A small-molecule ligand and the protein it binds are described below.
Small molecule (SMILES): CCC[C@@H](C)C1(CC)C(=O)NC(=S)NC1=O

Sequence of chain 8.A:
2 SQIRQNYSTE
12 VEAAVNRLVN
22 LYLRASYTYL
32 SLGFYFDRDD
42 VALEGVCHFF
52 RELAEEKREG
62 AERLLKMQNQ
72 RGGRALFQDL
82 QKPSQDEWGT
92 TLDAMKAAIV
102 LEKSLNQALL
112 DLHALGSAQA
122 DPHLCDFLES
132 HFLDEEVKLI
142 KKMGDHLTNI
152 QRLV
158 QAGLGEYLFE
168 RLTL

Binding-site contacts:
Ligand atom C18 contacts residue EDP1 of chain 8.B at 1.7 Å.
Ligand atom N5 contacts residue SER27 of chain 8.A at 2.8 Å (h-bond).
Ligand atom C1 contacts residue EDP1 of chain 8.B at 0.8 Å.
Ligand atom C18 contacts residue ARG59 of chain 8.A at 3.9 Å.
Ligand atom C14 contacts residue EDP1 of chain 8.B at 0.8 Å.
Ligand atom C15 contacts residue ARG59 of chain 8.A at 2.8 Å.
Ligand atom C16 contacts residue SER27 of chain 18.A at 2.8 Å.
Ligand atom C13 contacts residue TYR28 of chain 18.A at 3.7 Å (hydrophobic).
Ligand atom O8 contacts residue LEU24 of chain 18.A at 3.6 Å.
Ligand atom C4 contacts residue ARG59 of chain 18.A at 4.0 Å.
Ligand atom C2 contacts residue EDP1 of chain 8.B at 0.9 Å.
Ligand atom S9 contacts residue EDP1 of chain 8.B at 0.5 Å.
Ligand atom C12 contacts residue LEU81 of chain 18.A at 4.0 Å (hydrophobic).
Ligand atom O8 contacts residue SER27 of chain 18.A at 3.2 Å (h-bond).
Ligand atom S9 contacts residue SER27 of chain 8.A at 3.6 Å.
Ligand atom C15 contacts residue LEU24 of chain 8.A at 4.1 Å (hydrophobic).
Ligand atom O7 contacts residue EDP1 of chain 8.B at 0.7 Å (h-bond).
Ligand atom C16 contacts residue EDP1 of chain 8.B at 0.8 Å.
Ligand atom C13 contacts residue EDP1 of chain 8.B at 2.7 Å.
Ligand atom C17 contacts residue EDP1 of chain 8.B at 0.5 Å.
Ligand atom C6 contacts residue SER27 of chain 8.A at 3.6 Å.
Ligand atom O8 contacts residue ARG59 of chain 18.A at 3.9 Å.
Ligand atom N5 contacts residue EDP1 of chain 8.B at 0.9 Å.
Ligand atom C13 contacts residue LEU81 of chain 8.A at 3.9 Å (hydrophobic).
Ligand atom C18 contacts residue SER27 of chain 18.A at 3.3 Å.
Ligand atom C4 contacts residue SER27 of chain 8.A at 3.6 Å.
Ligand atom C12 contacts residue LEU81 of chain 8.A at 3.9 Å (hydrophobic).
Ligand atom C6 contacts residue EDP1 of chain 8.B at 0.9 Å.
Ligand atom S9 contacts residue LEU31 of chain 8.A at 4.1 Å.
Ligand atom C15 contacts residue EDP1 of chain 8.B at 0.8 Å.
Ligand atom C17 contacts residue SER27 of chain 18.A at 3.1 Å.
Ligand atom N3 contacts residue ARG59 of chain 18.A at 3.5 Å.
Ligand atom O7 contacts residue SER27 of chain 8.A at 3.6 Å (h-bond).
Ligand atom N3 contacts residue LEU24 of chain 18.A at 4.0 Å.
Ligand atom N3 contacts residue EDP1 of chain 8.B at 0.8 Å.
Ligand atom C12 contacts residue EDP1 of chain 8.B at 1.2 Å.
Ligand atom O7 contacts residue LEU24 of chain 8.A at 3.2 Å.
Ligand atom C18 contacts residue ALA55 of chain 18.A at 3.7 Å (hydrophobic).
Ligand atom O8 contacts residue EDP1 of chain 8.B at 0.7 Å (h-bond).
Ligand atom C4 contacts residue EDP1 of chain 8.B at 0.8 Å.

Sequence of chain 18.A:
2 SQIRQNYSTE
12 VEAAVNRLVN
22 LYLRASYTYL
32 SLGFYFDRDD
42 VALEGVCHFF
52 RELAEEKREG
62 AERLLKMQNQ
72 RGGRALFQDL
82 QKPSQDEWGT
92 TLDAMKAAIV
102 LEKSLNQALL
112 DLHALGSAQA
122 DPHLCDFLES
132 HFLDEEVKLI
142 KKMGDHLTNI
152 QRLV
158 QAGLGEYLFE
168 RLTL